A protein and the small-molecule ligand that binds it are described below.
Small molecule (SMILES): CCCCCCCCCCCCOC[C@H]1O[C@H](O[C@H]2O[C@H](CO)[C@@H](O)[C@H](O)[C@H]2O)[C@H](O)[C@@H](O)[C@@H]1O

Binding-site contacts:
Ligand atom CBA contacts residue ALA697 of chain 1.A at 4.4 Å (hydrophobic).
Ligand atom CBA contacts residue PHE700 of chain 1.A at 3.8 Å (hydrophobic).
Ligand atom C6 contacts residue PHE700 of chain 1.A at 4.0 Å (hydrophobic).
Ligand atom CBE contacts residue GLY696 of chain 1.A at 4.0 Å.
Ligand atom C4 contacts residue ARG193 of chain 1.A at 4.2 Å.
Ligand atom OAU contacts residue ASN626 of chain 1.A at 4.4 Å.
Ligand atom CBA contacts residue ALA197 of chain 1.A at 4.2 Å (hydrophobic).
Ligand atom OAQ contacts residue ASP440 of chain 1.A at 3.8 Å.
Ligand atom CBA contacts residue GLY696 of chain 1.A at 4.2 Å.
Ligand atom CBG contacts residue VAL693 of chain 1.A at 4.3 Å (hydrophobic).
Ligand atom CBE contacts residue VAL693 of chain 1.A at 4.3 Å (hydrophobic).
Ligand atom OAQ contacts residue ASN626 of chain 1.A at 2.4 Å (h-bond).
Ligand atom CAO contacts residue ASN626 of chain 1.A at 3.6 Å.
Ligand atom CAP contacts residue ASP702 of chain 1.A at 3.9 Å.
Ligand atom CBF contacts residue VAL693 of chain 1.A at 4.3 Å (hydrophobic).
Ligand atom CBD contacts residue GLY696 of chain 1.A at 4.5 Å.
Ligand atom O4 contacts residue ARG193 of chain 1.A at 2.8 Å (salt-bridge).
Ligand atom CBC contacts residue VAL693 of chain 1.A at 3.9 Å (hydrophobic).
Ligand atom OAQ contacts residue ASP702 of chain 1.A at 4.4 Å.
Ligand atom CBC contacts residue LEU201 of chain 1.A at 4.0 Å (hydrophobic).
Ligand atom CBB contacts residue ALA697 of chain 1.A at 3.6 Å (hydrophobic).
Ligand atom CBC contacts residue GLY696 of chain 1.A at 4.3 Å.
Ligand atom C5 contacts residue PHE700 of chain 1.A at 4.3 Å (hydrophobic).
Ligand atom CAZ contacts residue ALA197 of chain 1.A at 3.6 Å (hydrophobic).
Ligand atom CBB contacts residue GLY696 of chain 1.A at 4.0 Å.
Ligand atom CBB contacts residue ALA197 of chain 1.A at 3.9 Å (hydrophobic).
Ligand atom CBC contacts residue ALA697 of chain 1.A at 4.2 Å (hydrophobic).
Ligand atom OAU contacts residue ASP440 of chain 1.A at 4.2 Å.
Ligand atom O4 contacts residue PHE700 of chain 1.A at 4.5 Å.
Ligand atom OAS contacts residue ASN626 of chain 1.A at 3.8 Å.
Ligand atom CAP contacts residue ASN626 of chain 1.A at 3.2 Å.
Ligand atom CAZ contacts residue PHE700 of chain 1.A at 4.2 Å (hydrophobic).
Ligand atom CAX contacts residue ARG193 of chain 1.A at 4.2 Å.
Ligand atom OAQ contacts residue PRO438 of chain 1.A at 4.2 Å.
Ligand atom CBB contacts residue VAL693 of chain 1.A at 4.4 Å (hydrophobic).
Ligand atom CAR contacts residue ASN626 of chain 1.A at 3.5 Å.
Ligand atom CBG contacts residue ALA692 of chain 1.A at 4.1 Å (hydrophobic).
Ligand atom CBH contacts residue VAL693 of chain 1.A at 4.2 Å (hydrophobic).
Ligand atom CAY contacts residue PHE700 of chain 1.A at 3.9 Å (hydrophobic).
Ligand atom CAO contacts residue MET625 of chain 1.A at 4.2 Å (hydrophobic).

Sequence of chain 1.A:
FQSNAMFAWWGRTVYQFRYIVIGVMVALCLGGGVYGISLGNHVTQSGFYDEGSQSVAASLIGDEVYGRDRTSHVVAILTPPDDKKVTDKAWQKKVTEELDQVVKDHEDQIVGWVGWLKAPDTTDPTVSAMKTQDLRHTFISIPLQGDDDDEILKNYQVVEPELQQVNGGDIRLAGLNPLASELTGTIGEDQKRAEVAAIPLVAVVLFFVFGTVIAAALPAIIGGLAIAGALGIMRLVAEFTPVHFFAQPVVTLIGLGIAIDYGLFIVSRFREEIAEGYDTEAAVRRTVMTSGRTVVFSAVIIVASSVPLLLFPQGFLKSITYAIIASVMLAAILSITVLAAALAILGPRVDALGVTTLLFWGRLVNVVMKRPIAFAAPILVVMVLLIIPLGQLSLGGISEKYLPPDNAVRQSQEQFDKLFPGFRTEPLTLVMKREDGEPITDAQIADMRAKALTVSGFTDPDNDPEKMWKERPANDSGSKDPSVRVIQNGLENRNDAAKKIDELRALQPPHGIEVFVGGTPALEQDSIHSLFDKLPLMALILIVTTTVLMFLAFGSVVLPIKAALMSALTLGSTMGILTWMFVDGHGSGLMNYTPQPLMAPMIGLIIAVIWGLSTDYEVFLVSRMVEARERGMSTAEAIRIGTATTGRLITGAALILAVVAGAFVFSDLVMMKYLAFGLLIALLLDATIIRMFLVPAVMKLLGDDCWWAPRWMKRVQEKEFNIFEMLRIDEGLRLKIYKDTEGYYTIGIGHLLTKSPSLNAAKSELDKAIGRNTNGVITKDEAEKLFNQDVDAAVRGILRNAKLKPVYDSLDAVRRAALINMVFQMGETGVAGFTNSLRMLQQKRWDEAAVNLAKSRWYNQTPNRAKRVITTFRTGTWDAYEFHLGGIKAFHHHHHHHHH